This small molecule binds to this protein.
Small molecule (SMILES): CC(=O)N[C@@H]1[C@@H](O)[C@H](O)[C@@H](CO)O[C@H]1O

Sequence of chain 1.E:
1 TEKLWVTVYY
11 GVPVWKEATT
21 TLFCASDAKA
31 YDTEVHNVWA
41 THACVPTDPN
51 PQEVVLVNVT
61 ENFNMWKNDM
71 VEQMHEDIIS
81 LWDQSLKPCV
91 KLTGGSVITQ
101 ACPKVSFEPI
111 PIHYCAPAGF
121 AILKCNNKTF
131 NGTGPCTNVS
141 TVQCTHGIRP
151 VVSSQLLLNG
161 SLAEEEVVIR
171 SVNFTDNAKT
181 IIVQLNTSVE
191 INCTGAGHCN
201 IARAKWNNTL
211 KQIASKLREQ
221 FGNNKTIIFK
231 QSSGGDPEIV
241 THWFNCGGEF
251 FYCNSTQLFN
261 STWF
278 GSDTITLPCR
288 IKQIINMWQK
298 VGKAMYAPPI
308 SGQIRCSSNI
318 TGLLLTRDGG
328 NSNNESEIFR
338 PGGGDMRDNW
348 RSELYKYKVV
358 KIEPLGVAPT

Binding-site contacts:
Ligand atom C3 contacts residue GLU190 of chain 1.E at 3.7 Å.
Ligand atom C5 contacts residue ASN192 of chain 1.E at 3.6 Å.
Ligand atom C4 contacts residue GLU190 of chain 1.E at 3.9 Å.
Ligand atom N2 contacts residue ASN192 of chain 1.E at 2.7 Å (h-bond).
Ligand atom O5 contacts residue SER314 of chain 1.E at 3.1 Å (h-bond).
Ligand atom C3 contacts residue ASN192 of chain 1.E at 3.7 Å.
Ligand atom C7 contacts residue ASN192 of chain 1.E at 3.3 Å.
Ligand atom C5 contacts residue GLU190 of chain 1.E at 3.3 Å.
Ligand atom O4 contacts residue GLU190 of chain 1.E at 4.0 Å.
Ligand atom O5 contacts residue GLU190 of chain 1.E at 3.8 Å.
Ligand atom C8 contacts residue ASN200 of chain 1.E at 3.7 Å.
Ligand atom O5 contacts residue ASN192 of chain 1.E at 2.4 Å (h-bond).
Ligand atom C6 contacts residue SER314 of chain 1.E at 3.9 Å.
Ligand atom C8 contacts residue ASN192 of chain 1.E at 3.6 Å.
Ligand atom C4 contacts residue ASN192 of chain 1.E at 4.1 Å.
Ligand atom C2 contacts residue ASN192 of chain 1.E at 2.3 Å.
Ligand atom C5 contacts residue SER314 of chain 1.E at 4.0 Å.
Ligand atom C6 contacts residue GLU190 of chain 1.E at 4.1 Å.
Ligand atom C1 contacts residue GLU190 of chain 1.E at 3.7 Å.
Ligand atom C2 contacts residue GLU190 of chain 1.E at 4.2 Å.
Ligand atom O7 contacts residue ASN192 of chain 1.E at 4.2 Å.
Ligand atom O6 contacts residue SER314 of chain 1.E at 3.0 Å (h-bond).
Ligand atom C1 contacts residue ASN192 of chain 1.E at 1.4 Å.
Ligand atom O6 contacts residue GLU190 of chain 1.E at 4.1 Å.
Ligand atom C1 contacts residue SER314 of chain 1.E at 3.9 Å.